The protein below binds the small molecule below.
Small molecule (SMILES): O=C(O)c1ccc(-c2nnc([C@@H]3O[C@H](CO)[C@@H](O)[C@H](O)[C@H]3O)[nH]2)cc1

Binding-site contacts:
Ligand atom O3' contacts residue GLU673 of chain 2.A at 2.8 Å (salt-bridge).
Ligand atom C8 contacts residue HIS342 of chain 2.A at 3.6 Å.
Ligand atom C10 contacts residue ASN283 of chain 2.A at 3.5 Å.
Ligand atom C6' contacts residue HIS378 of chain 2.A at 3.5 Å.
Ligand atom N3 contacts residue THR379 of chain 2.A at 3.8 Å.
Ligand atom N5 contacts residue LEU137 of chain 2.A at 3.7 Å.
Ligand atom O5' contacts residue HIS378 of chain 2.A at 3.7 Å.
Ligand atom C11 contacts residue ASN285 of chain 2.A at 3.6 Å.
Ligand atom O5' contacts residue LEU137 of chain 2.A at 3.7 Å.
Ligand atom O2' contacts residue TYR574 of chain 2.A at 3.0 Å (h-bond).
Ligand atom C6 contacts residue ASN285 of chain 2.A at 3.5 Å.
Ligand atom O4' contacts residue ASN485 of chain 2.A at 3.5 Å (h-bond).
Ligand atom O4' contacts residue SER675 of chain 2.A at 3.6 Å.
Ligand atom C6' contacts residue ASN485 of chain 2.A at 3.3 Å.
Ligand atom C2' contacts residue HIS378 of chain 2.A at 3.6 Å.
Ligand atom C7 contacts residue ASN285 of chain 2.A at 3.7 Å.
Ligand atom C3' contacts residue GLU673 of chain 2.A at 3.3 Å.
Ligand atom C5' contacts residue LEU137 of chain 2.A at 3.8 Å (hydrophobic).
Ligand atom O14 contacts residue ASN283 of chain 2.A at 3.4 Å (h-bond).
Ligand atom N2 contacts residue ASN285 of chain 2.A at 3.6 Å (h-bond).
Ligand atom O6' contacts residue ASN485 of chain 2.A at 2.8 Å (h-bond).
Ligand atom O2' contacts residue ASN285 of chain 2.A at 3.0 Å (h-bond).
Ligand atom O3' contacts residue ALA674 of chain 2.A at 3.3 Å (h-bond).
Ligand atom C4 contacts residue ASN285 of chain 2.A at 3.5 Å.
Ligand atom O3' contacts residue GLY676 of chain 2.A at 3.1 Å (h-bond).
Ligand atom O13 contacts residue HIS342 of chain 2.A at 3.7 Å.
Ligand atom C12 contacts residue HIS342 of chain 2.A at 3.8 Å.
Ligand atom C1 contacts residue ASN285 of chain 2.A at 3.5 Å.
Ligand atom C9 contacts residue HIS342 of chain 2.A at 3.7 Å.
Ligand atom N2 contacts residue HIS378 of chain 2.A at 2.8 Å (h-bond).
Ligand atom N5 contacts residue ASN285 of chain 2.A at 3.4 Å (h-bond).
Ligand atom O3' contacts residue SER675 of chain 2.A at 3.0 Å (h-bond).
Ligand atom O2' contacts residue GLU673 of chain 2.A at 3.2 Å (salt-bridge).
Ligand atom O6' contacts residue HIS378 of chain 2.A at 2.7 Å (h-bond).
Ligand atom O4' contacts residue GLY676 of chain 2.A at 2.9 Å (h-bond).
Ligand atom O13 contacts residue PHE286 of chain 2.A at 3.5 Å (h-bond).
Ligand atom C4' contacts residue GLY676 of chain 2.A at 3.8 Å.
Ligand atom N3 contacts residue HIS378 of chain 2.A at 3.7 Å.
Ligand atom O14 contacts residue ARG293 of chain 2.A at 3.8 Å.
Ligand atom N3 contacts residue ASN285 of chain 2.A at 3.6 Å (h-bond).

Sequence of chain 2.A:
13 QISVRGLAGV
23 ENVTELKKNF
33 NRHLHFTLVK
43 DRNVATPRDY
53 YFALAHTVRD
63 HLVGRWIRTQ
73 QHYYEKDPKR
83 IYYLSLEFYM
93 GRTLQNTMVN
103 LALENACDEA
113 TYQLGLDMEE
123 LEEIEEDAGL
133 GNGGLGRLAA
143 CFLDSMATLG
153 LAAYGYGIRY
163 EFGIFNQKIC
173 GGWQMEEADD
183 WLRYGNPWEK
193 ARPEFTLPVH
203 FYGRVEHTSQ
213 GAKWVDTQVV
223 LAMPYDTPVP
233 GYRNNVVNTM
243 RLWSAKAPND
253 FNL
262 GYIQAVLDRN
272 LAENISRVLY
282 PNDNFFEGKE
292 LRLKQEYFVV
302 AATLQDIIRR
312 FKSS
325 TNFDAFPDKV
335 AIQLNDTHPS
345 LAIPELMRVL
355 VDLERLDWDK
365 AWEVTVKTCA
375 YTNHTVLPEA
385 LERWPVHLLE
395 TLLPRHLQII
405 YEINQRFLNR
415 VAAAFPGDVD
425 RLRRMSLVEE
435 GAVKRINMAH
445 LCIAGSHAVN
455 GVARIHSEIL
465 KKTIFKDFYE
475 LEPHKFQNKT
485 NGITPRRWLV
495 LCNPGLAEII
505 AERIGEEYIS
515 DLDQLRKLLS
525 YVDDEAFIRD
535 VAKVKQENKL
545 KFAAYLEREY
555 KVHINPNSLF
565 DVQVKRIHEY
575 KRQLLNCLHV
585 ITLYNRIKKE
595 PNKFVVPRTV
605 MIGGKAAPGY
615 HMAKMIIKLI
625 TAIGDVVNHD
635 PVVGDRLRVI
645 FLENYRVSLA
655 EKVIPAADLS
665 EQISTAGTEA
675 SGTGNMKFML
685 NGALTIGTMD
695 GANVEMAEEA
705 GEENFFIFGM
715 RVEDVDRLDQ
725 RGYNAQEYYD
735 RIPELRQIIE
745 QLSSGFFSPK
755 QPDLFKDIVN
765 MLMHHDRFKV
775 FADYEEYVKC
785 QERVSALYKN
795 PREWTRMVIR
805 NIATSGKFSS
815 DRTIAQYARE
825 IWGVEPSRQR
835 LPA